A small-molecule ligand and the protein it binds are described below.
Small molecule (SMILES): CC(C)C[C@H](NC(=O)[C@@H]1CCCN1C(=O)[C@H](Cc1ccccc1)NC(=O)[C@@H](N)CCCN=C(N)N)C(=O)N[C@H](C(=O)N[C@@H](Cc1ccccc1)C(=O)NCC(=O)N[C@@H](CC1=CN=C2C=CC=CC12)C(=O)O)[C@@H](C)O

Sequence of chain 1.D:
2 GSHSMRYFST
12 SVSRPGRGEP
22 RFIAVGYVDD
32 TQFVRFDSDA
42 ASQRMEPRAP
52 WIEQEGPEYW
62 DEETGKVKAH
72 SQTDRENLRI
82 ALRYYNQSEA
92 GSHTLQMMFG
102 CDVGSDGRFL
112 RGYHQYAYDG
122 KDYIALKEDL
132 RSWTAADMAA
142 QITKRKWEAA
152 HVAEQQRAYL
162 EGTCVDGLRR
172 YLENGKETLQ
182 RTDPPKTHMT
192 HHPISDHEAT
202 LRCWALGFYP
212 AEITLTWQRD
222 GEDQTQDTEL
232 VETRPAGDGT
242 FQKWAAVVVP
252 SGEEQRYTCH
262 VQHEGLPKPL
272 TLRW

Binding-site contacts:
Ligand atom O contacts residue TRP148 of chain 1.D at 2.9 Å (h-bond).
Ligand atom O contacts residue TRP148 of chain 1.D at 3.2 Å.
Ligand atom CG2 contacts residue HIS71 of chain 1.D at 3.5 Å.
Ligand atom NH1 contacts residue ARG171 of chain 1.D at 3.5 Å.
Ligand atom C contacts residue TYR8 of chain 1.D at 3.4 Å (hydrophobic).
Ligand atom CB contacts residue GLU64 of chain 1.D at 3.3 Å.
Ligand atom N contacts residue ASN78 of chain 1.D at 2.7 Å (h-bond).
Ligand atom CA contacts residue GLU64 of chain 1.D at 3.5 Å.
Ligand atom CA contacts residue ASN78 of chain 1.D at 3.3 Å.
Ligand atom O contacts residue TYR160 of chain 1.D at 3.2 Å (h-bond).
Ligand atom O contacts residue GLN157 of chain 1.D at 2.8 Å (h-bond).
Ligand atom C contacts residue ASN78 of chain 1.D at 3.5 Å.
Ligand atom CB contacts residue ASN78 of chain 1.D at 3.5 Å.
Ligand atom N contacts residue TYR8 of chain 1.D at 3.5 Å (h-bond).
Ligand atom O contacts residue TYR85 of chain 1.D at 3.5 Å (h-bond).
Ligand atom CD contacts residue TYR172 of chain 1.D at 3.5 Å (hydrophobic).
Ligand atom N contacts residue THR74 of chain 1.D at 3.5 Å.
Ligand atom OG1 contacts residue HIS71 of chain 1.D at 2.8 Å (h-bond).
Ligand atom OXT contacts residue TYR85 of chain 1.D at 2.3 Å (h-bond).
Ligand atom O contacts residue LYS147 of chain 1.D at 3.1 Å.
Ligand atom N contacts residue LYS67 of chain 1.D at 3.3 Å (salt-bridge).
Ligand atom C contacts residue TYR85 of chain 1.D at 3.3 Å (hydrophobic).
Ligand atom O contacts residue TYR160 of chain 1.D at 3.2 Å (h-bond).
Ligand atom CD1 contacts residue ASN78 of chain 1.D at 3.3 Å.
Ligand atom CZ2 contacts residue TYR117 of chain 1.D at 3.4 Å (hydrophobic).
Ligand atom CB contacts residue TYR160 of chain 1.D at 3.5 Å (hydrophobic).
Ligand atom C contacts residue TYR160 of chain 1.D at 3.5 Å (hydrophobic).
Ligand atom CZ contacts residue HIS71 of chain 1.D at 3.5 Å.
Ligand atom O contacts residue LYS67 of chain 1.D at 2.8 Å (salt-bridge).
Ligand atom CA contacts residue TYR8 of chain 1.D at 3.5 Å (hydrophobic).
Ligand atom CD1 contacts residue TYR8 of chain 1.D at 3.3 Å (hydrophobic).
Ligand atom N contacts residue GLU64 of chain 1.D at 2.8 Å (salt-bridge).
Ligand atom OXT contacts residue LYS147 of chain 1.D at 3.3 Å.
Ligand atom O contacts residue TYR8 of chain 1.D at 3.2 Å.
Ligand atom N contacts residue TYR172 of chain 1.D at 2.9 Å (h-bond).
Ligand atom OXT contacts residue THR144 of chain 1.D at 2.9 Å (h-bond).
Ligand atom NE1 contacts residue ASN78 of chain 1.D at 3.5 Å (h-bond).
Ligand atom N contacts residue TYR8 of chain 1.D at 2.9 Å (h-bond).
Ligand atom CE3 contacts residue TYR124 of chain 1.D at 3.4 Å (hydrophobic).
Ligand atom CG contacts residue GLU64 of chain 1.D at 3.2 Å.